Binding-site contacts:
Ligand atom C4 contacts residue GLY15 of chain 1.F at 3.5 Å.
Ligand atom C17 contacts residue TRP364 of chain 1.E at 3.5 Å (hydrophobic).
Ligand atom C2 contacts residue GLY15 of chain 1.F at 3.6 Å.
Ligand atom N16 contacts residue TRP364 of chain 1.E at 3.2 Å.
Ligand atom C9 contacts residue TRP370 of chain 1.E at 3.5 Å (hydrophobic).
Ligand atom N10 contacts residue GLU361 of chain 1.E at 3.4 Å (salt-bridge).
Ligand atom O20 contacts residue TRP364 of chain 1.E at 3.2 Å (h-bond).
Ligand atom C1 contacts residue GLN10 of chain 1.F at 3.2 Å.
Ligand atom O19 contacts residue ASN335 of chain 1.E at 3.5 Å.
Ligand atom C7 contacts residue ASN335 of chain 1.E at 3.4 Å.
Ligand atom O20 contacts residue PHE386 of chain 1.E at 3.2 Å.
Ligand atom C2 contacts residue HIS337 of chain 1.E at 3.4 Å.
Ligand atom O13 contacts residue CYS14 of chain 1.F at 3.2 Å.
Ligand atom C5 contacts residue PRO336 of chain 1.E at 3.5 Å (hydrophobic).
Ligand atom N16 contacts residue HIS362 of chain 1.E at 2.9 Å (h-bond).
Ligand atom O20 contacts residue SER363 of chain 1.E at 3.7 Å.
Ligand atom O11 contacts residue TRP370 of chain 1.E at 3.1 Å (h-bond).
Ligand atom C3 contacts residue ASN12 of chain 1.F at 3.6 Å.
Ligand atom C15 contacts residue HIS362 of chain 1.E at 3.3 Å.
Ligand atom C17 contacts residue TRP370 of chain 1.E at 3.6 Å (hydrophobic).
Ligand atom O20 contacts residue TRP370 of chain 1.E at 3.5 Å.
Ligand atom O13 contacts residue GLN13 of chain 1.F at 3.4 Å (h-bond).
Ligand atom C18 contacts residue TRP370 of chain 1.E at 3.8 Å (hydrophobic).
Ligand atom O13 contacts residue ASN335 of chain 1.E at 2.9 Å (h-bond).
Ligand atom C3 contacts residue GLY15 of chain 1.F at 3.2 Å.
Ligand atom C7 contacts residue CYS14 of chain 1.F at 3.6 Å (hydrophobic).
Ligand atom O11 contacts residue GLU361 of chain 1.E at 3.0 Å (salt-bridge).
Ligand atom C9 contacts residue PRO336 of chain 1.E at 3.6 Å (hydrophobic).
Ligand atom C7 contacts residue GLY15 of chain 1.F at 3.8 Å.
Ligand atom C15 contacts residue TRP364 of chain 1.E at 3.4 Å (hydrophobic).
Ligand atom O19 contacts residue HIS362 of chain 1.E at 3.1 Å (h-bond).
Ligand atom C14 contacts residue TRP370 of chain 1.E at 3.7 Å (hydrophobic).
Ligand atom C14 contacts residue TRP384 of chain 1.E at 3.5 Å (hydrophobic).
Ligand atom C18 contacts residue TRP384 of chain 1.E at 3.6 Å (hydrophobic).
Ligand atom O13 contacts residue GLY15 of chain 1.F at 3.6 Å.
Ligand atom C3 contacts residue CYS11 of chain 1.F at 3.2 Å (hydrophobic).
Ligand atom C6 contacts residue PRO336 of chain 1.E at 3.5 Å (hydrophobic).
Ligand atom C2 contacts residue CYS11 of chain 1.F at 3.3 Å (hydrophobic).
Ligand atom O19 contacts residue TRP364 of chain 1.E at 3.2 Å (h-bond).
Ligand atom O19 contacts residue PRO336 of chain 1.E at 3.5 Å.

This protein binds this small molecule.
Small molecule (SMILES): Nc1cccc2c1C(=O)N([C@H]1CCC(=O)NC1=O)C2=O

Sequence of chain 1.E:
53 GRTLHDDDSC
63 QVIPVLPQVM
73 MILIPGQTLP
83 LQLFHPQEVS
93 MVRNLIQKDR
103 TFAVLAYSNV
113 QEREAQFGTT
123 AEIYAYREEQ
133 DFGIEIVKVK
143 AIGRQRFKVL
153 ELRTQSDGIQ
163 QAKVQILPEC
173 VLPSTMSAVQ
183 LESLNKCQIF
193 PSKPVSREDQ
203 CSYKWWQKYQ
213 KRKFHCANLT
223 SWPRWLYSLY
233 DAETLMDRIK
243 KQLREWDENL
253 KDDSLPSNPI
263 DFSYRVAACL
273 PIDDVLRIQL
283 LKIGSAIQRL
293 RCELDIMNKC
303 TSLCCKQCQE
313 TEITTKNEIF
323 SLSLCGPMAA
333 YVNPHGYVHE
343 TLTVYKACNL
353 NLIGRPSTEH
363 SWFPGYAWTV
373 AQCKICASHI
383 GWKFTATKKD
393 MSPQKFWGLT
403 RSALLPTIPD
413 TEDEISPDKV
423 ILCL

Sequence of chain 1.F:
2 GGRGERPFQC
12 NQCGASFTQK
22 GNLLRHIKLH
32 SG